Sequence of chain 1.A:
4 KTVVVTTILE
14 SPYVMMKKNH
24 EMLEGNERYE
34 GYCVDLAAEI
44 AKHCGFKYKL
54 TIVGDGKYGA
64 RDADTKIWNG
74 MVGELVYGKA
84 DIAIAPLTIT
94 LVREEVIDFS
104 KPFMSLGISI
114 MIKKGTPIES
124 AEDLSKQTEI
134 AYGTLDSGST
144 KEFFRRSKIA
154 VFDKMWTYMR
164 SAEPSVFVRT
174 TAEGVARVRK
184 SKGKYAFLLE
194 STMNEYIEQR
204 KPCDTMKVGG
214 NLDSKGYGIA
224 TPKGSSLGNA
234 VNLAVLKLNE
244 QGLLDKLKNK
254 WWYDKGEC

Binding-site contacts:
Ligand atom O4 contacts residue THR143 of chain 1.A at 3.0 Å (h-bond).
Ligand atom C5 contacts residue LEU138 of chain 1.A at 3.4 Å (hydrophobic).
Ligand atom O3 contacts residue GLU193 of chain 1.A at 3.3 Å (salt-bridge).
Ligand atom O1 contacts residue GLY141 of chain 1.A at 3.3 Å.
Ligand atom O2 contacts residue TYR61 of chain 1.A at 3.4 Å.
Ligand atom C2 contacts residue THR91 of chain 1.A at 3.3 Å.
Ligand atom N1 contacts residue TYR220 of chain 1.A at 3.7 Å.
Ligand atom C1 contacts residue TYR61 of chain 1.A at 3.6 Å (hydrophobic).
Ligand atom C6 contacts residue THR143 of chain 1.A at 3.8 Å.
Ligand atom O4 contacts residue SER142 of chain 1.A at 3.9 Å.
Ligand atom O2 contacts residue ARG96 of chain 1.A at 2.8 Å (salt-bridge).
Ligand atom C1 contacts residue SER142 of chain 1.A at 3.4 Å.
Ligand atom O1 contacts residue ARG96 of chain 1.A at 2.8 Å (salt-bridge).
Ligand atom C4 contacts residue LEU138 of chain 1.A at 3.8 Å (hydrophobic).
Ligand atom O3 contacts residue LEU192 of chain 1.A at 3.2 Å.
Ligand atom O1 contacts residue TYR61 of chain 1.A at 3.5 Å.
Ligand atom BR1 contacts residue LEU138 of chain 1.A at 3.7 Å.
Ligand atom C6 contacts residue LEU138 of chain 1.A at 3.6 Å (hydrophobic).
Ligand atom O1 contacts residue SER142 of chain 1.A at 2.8 Å (h-bond).
Ligand atom O2 contacts residue THR91 of chain 1.A at 3.0 Å (h-bond).
Ligand atom C3 contacts residue TYR61 of chain 1.A at 3.7 Å (hydrophobic).
Ligand atom C1 contacts residue THR91 of chain 1.A at 3.6 Å.
Ligand atom BR1 contacts residue GLU13 of chain 1.A at 3.4 Å.
Ligand atom N1 contacts residue GLU193 of chain 1.A at 2.6 Å (salt-bridge).
Ligand atom O2 contacts residue LEU90 of chain 1.A at 3.7 Å.
Ligand atom C2 contacts residue SER142 of chain 1.A at 3.1 Å.
Ligand atom C1 contacts residue ARG96 of chain 1.A at 3.4 Å.
Ligand atom BR1 contacts residue THR174 of chain 1.A at 3.8 Å.
Ligand atom N2 contacts residue GLU193 of chain 1.A at 3.5 Å.
Ligand atom C5 contacts residue GLU193 of chain 1.A at 3.6 Å.
Ligand atom N1 contacts residue PRO89 of chain 1.A at 2.9 Å (h-bond).
Ligand atom N2 contacts residue THR143 of chain 1.A at 2.5 Å (h-bond).
Ligand atom O4 contacts residue GLU193 of chain 1.A at 3.6 Å.
Ligand atom O2 contacts residue PRO89 of chain 1.A at 3.7 Å.
Ligand atom BR1 contacts residue TYR61 of chain 1.A at 3.3 Å.
Ligand atom N1 contacts residue THR91 of chain 1.A at 2.8 Å (h-bond).
Ligand atom C2 contacts residue GLU193 of chain 1.A at 3.4 Å.
Ligand atom C6 contacts residue GLU193 of chain 1.A at 3.7 Å.
Ligand atom C4 contacts residue GLU193 of chain 1.A at 3.6 Å.
Ligand atom BR1 contacts residue MET196 of chain 1.A at 3.6 Å.

A protein and the small-molecule ligand that binds it are described below.
Small molecule (SMILES): NC(Cc1onc(O)c1Br)C(=O)O